Sequence of chain 1.D:
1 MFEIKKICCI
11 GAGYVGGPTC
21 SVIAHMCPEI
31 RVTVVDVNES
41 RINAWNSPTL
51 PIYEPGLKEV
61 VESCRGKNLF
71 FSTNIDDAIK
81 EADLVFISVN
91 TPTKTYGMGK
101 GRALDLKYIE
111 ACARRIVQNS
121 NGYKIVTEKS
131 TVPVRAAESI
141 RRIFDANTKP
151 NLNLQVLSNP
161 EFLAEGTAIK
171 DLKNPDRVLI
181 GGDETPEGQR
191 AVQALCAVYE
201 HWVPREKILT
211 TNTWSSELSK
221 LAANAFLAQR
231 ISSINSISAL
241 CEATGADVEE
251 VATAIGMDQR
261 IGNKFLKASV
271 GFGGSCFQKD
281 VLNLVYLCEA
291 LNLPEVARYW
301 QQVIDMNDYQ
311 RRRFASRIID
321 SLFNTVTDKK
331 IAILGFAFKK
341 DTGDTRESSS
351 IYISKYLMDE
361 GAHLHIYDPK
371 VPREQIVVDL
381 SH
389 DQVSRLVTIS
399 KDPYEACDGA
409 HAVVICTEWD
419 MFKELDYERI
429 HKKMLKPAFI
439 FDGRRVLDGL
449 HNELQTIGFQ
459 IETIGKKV

Sequence of chain 1.C:
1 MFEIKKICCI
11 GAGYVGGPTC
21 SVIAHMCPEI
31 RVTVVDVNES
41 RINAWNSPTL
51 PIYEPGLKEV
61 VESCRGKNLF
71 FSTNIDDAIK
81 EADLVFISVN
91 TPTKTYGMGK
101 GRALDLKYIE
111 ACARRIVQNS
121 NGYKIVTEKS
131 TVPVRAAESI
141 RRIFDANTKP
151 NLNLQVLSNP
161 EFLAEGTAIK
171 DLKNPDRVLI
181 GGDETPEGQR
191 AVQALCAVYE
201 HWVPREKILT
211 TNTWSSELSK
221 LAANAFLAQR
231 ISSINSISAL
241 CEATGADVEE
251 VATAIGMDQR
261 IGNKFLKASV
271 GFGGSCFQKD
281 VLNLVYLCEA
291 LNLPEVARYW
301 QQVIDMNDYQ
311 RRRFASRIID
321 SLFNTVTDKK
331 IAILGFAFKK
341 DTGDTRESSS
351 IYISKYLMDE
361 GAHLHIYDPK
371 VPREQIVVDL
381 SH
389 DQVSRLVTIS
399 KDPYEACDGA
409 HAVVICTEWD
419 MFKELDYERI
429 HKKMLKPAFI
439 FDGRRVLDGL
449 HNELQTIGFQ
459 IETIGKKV

This protein binds this small molecule.
Small molecule (SMILES): O=c1ccn([C@@H]2O[C@H](CO[P](=O)(O)O[P](=O)(O)O[C@H]3O[C@H](CO)[C@@H](O)[C@H](O)[C@H]3O)[C@@H](O)[C@H]2O)c(=O)[nH]1

Binding-site contacts:
Ligand atom O4C contacts residue PHE272 of chain 1.C at 3.5 Å.
Ligand atom O2A contacts residue PHE277 of chain 1.C at 3.7 Å.
Ligand atom C4C contacts residue GLY273 of chain 1.C at 3.6 Å.
Ligand atom N3 contacts residue ILE231 of chain 1.C at 3.7 Å.
Ligand atom O2C contacts residue ARG442 of chain 1.C at 2.9 Å (salt-bridge).
Ligand atom O3' contacts residue ARG260 of chain 1.D at 2.9 Å (salt-bridge).
Ligand atom O2' contacts residue ARG260 of chain 1.D at 2.7 Å (salt-bridge).
Ligand atom C3C contacts residue PHE338 of chain 1.C at 3.5 Å (hydrophobic).
Ligand atom C6 contacts residue ILE231 of chain 1.C at 3.5 Å (hydrophobic).
Ligand atom C5' contacts residue LEU163 of chain 1.C at 3.7 Å (hydrophobic).
Ligand atom C5 contacts residue PHE265 of chain 1.C at 3.7 Å (hydrophobic).
Ligand atom C6' contacts residue NAD1 of chain 1.T at 3.5 Å.
Ligand atom O2 contacts residue SER269 of chain 1.C at 2.9 Å (h-bond).
Ligand atom O4' contacts residue LEU163 of chain 1.C at 2.8 Å (h-bond).
Ligand atom O3A contacts residue PHE338 of chain 1.C at 3.7 Å.
Ligand atom O4 contacts residue PHE265 of chain 1.C at 3.3 Å.
Ligand atom C6' contacts residue CYS276 of chain 1.C at 3.5 Å (hydrophobic).
Ligand atom O6' contacts residue CYS276 of chain 1.C at 2.8 Å (h-bond).
Ligand atom C4' contacts residue LEU163 of chain 1.C at 3.6 Å (hydrophobic).
Ligand atom O4C contacts residue ILE231 of chain 1.C at 3.5 Å.
Ligand atom O3C contacts residue GLY273 of chain 1.C at 2.8 Å (h-bond).
Ligand atom O2 contacts residue ILE231 of chain 1.C at 3.6 Å.
Ligand atom C4' contacts residue ASN224 of chain 1.C at 3.6 Å.
Ligand atom C5C contacts residue PHE277 of chain 1.C at 3.6 Å (hydrophobic).
Ligand atom O4 contacts residue LYS267 of chain 1.C at 3.0 Å (salt-bridge).
Ligand atom O2C contacts residue PHE338 of chain 1.C at 3.3 Å (h-bond).
Ligand atom O3C contacts residue PHE338 of chain 1.C at 2.7 Å (h-bond).
Ligand atom N1 contacts residue ILE231 of chain 1.C at 3.3 Å.
Ligand atom N3 contacts residue LYS267 of chain 1.C at 3.0 Å (salt-bridge).
Ligand atom O3B contacts residue ALA164 of chain 1.C at 3.7 Å.
Ligand atom O4' contacts residue PHE162 of chain 1.C at 3.1 Å (h-bond).
Ligand atom O4 contacts residue LEU266 of chain 1.C at 3.5 Å (h-bond).
Ligand atom O2A contacts residue PHE265 of chain 1.C at 3.2 Å.
Ligand atom O6' contacts residue NAD1 of chain 1.T at 3.3 Å (h-bond).
Ligand atom O4' contacts residue LYS220 of chain 1.C at 3.2 Å (salt-bridge).
Ligand atom O3' contacts residue PHE162 of chain 1.C at 3.2 Å (h-bond).
Ligand atom C2 contacts residue ILE231 of chain 1.C at 3.5 Å (hydrophobic).
Ligand atom O1A contacts residue LYS339 of chain 1.C at 2.9 Å (salt-bridge).
Ligand atom O2B contacts residue GLU165 of chain 1.C at 3.2 Å (salt-bridge).
Ligand atom O2 contacts residue ARG442 of chain 1.C at 3.7 Å.